Sequence of chain 60.C:
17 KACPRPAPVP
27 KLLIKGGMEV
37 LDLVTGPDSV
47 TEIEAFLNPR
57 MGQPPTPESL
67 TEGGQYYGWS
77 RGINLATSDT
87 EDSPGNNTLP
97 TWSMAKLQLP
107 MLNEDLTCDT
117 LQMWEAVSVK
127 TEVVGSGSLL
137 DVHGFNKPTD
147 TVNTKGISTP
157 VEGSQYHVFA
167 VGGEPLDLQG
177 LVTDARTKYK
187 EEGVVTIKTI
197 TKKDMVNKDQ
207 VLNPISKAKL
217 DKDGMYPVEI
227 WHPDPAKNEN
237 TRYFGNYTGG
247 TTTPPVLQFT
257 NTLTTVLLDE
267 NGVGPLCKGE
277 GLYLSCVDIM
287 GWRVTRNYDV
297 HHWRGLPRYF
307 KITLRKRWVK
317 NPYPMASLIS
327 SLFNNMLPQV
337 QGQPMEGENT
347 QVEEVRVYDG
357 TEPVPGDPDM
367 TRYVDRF

Sequence of chain 60.B:
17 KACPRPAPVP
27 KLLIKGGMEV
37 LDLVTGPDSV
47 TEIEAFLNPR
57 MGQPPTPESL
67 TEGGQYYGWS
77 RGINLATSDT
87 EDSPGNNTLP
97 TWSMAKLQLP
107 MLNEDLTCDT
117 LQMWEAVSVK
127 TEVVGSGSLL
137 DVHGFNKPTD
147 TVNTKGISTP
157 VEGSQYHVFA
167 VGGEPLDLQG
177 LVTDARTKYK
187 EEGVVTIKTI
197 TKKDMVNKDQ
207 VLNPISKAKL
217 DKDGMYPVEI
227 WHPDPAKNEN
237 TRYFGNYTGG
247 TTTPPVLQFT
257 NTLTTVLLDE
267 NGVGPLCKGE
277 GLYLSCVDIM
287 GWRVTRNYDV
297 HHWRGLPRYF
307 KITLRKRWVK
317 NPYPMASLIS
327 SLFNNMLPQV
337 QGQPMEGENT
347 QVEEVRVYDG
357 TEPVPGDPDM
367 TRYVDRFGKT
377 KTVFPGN

A protein and the small-molecule ligand that binds it are described below.
Small molecule (SMILES): CC(=O)N[C@H]1[C@H]([C@H](O)[C@H](O)CO)O[C@@](O[C@H]2[C@@H](O)[C@@H](CO)O[C@@H](O[C@H]3[C@H](O)[C@@H](O)[C@H](O)O[C@@H]3CO)[C@@H]2O)(C(=O)O)C[C@@H]1O

Binding-site contacts:
Ligand atom C5 contacts residue ARG77 of chain 60.B at 4.2 Å.
Ligand atom C2 contacts residue GLY78 of chain 60.B at 3.9 Å.
Ligand atom O1B contacts residue TYR72 of chain 60.B at 3.8 Å.
Ligand atom O1A contacts residue ARG77 of chain 60.B at 3.2 Å (salt-bridge).
Ligand atom C2 contacts residue VAL296 of chain 60.B at 4.3 Å (hydrophobic).
Ligand atom O3 contacts residue VAL296 of chain 60.B at 3.9 Å.
Ligand atom O4 contacts residue GLY78 of chain 60.B at 3.1 Å.
Ligand atom N5 contacts residue TYR72 of chain 60.B at 2.8 Å (h-bond).
Ligand atom O4 contacts residue ILE79 of chain 60.B at 3.8 Å.
Ligand atom C3 contacts residue HIS298 of chain 60.B at 3.5 Å.
Ligand atom O1A contacts residue GLY78 of chain 60.B at 3.9 Å.
Ligand atom C1 contacts residue ARG77 of chain 60.B at 3.3 Å.
Ligand atom C1 contacts residue TYR72 of chain 60.B at 3.7 Å (hydrophobic).
Ligand atom C9 contacts residue ARG77 of chain 60.B at 3.5 Å.
Ligand atom C1 contacts residue GLY78 of chain 60.B at 4.1 Å.
Ligand atom O1B contacts residue ARG77 of chain 60.B at 2.7 Å (salt-bridge).
Ligand atom C4 contacts residue ARG77 of chain 60.B at 3.8 Å.
Ligand atom O3 contacts residue GLY78 of chain 60.B at 3.0 Å.
Ligand atom C3 contacts residue ARG77 of chain 60.B at 4.0 Å.
Ligand atom O3 contacts residue ARG77 of chain 60.B at 4.1 Å.
Ligand atom O4 contacts residue HIS298 of chain 60.B at 3.1 Å (h-bond).
Ligand atom C10 contacts residue TYR72 of chain 60.B at 3.6 Å (hydrophobic).
Ligand atom C6 contacts residue TYR72 of chain 60.B at 3.9 Å (hydrophobic).
Ligand atom C4 contacts residue TYR72 of chain 60.B at 3.9 Å (hydrophobic).
Ligand atom C3 contacts residue GLY78 of chain 60.B at 3.8 Å.
Ligand atom C3 contacts residue VAL296 of chain 60.B at 3.5 Å (hydrophobic).
Ligand atom O4 contacts residue ASN80 of chain 60.B at 4.3 Å.
Ligand atom C11 contacts residue ASP85 of chain 60.C at 3.7 Å.
Ligand atom O4 contacts residue VAL296 of chain 60.B at 4.2 Å.
Ligand atom O1A contacts residue TYR72 of chain 60.B at 3.0 Å.
Ligand atom C11 contacts residue TYR72 of chain 60.B at 3.5 Å (hydrophobic).
Ligand atom O4 contacts residue THR291 of chain 60.B at 3.3 Å.
Ligand atom C6 contacts residue ASN93 of chain 60.B at 3.2 Å.
Ligand atom C4 contacts residue HIS298 of chain 60.B at 3.5 Å.
Ligand atom O3 contacts residue ASN80 of chain 60.B at 3.9 Å.
Ligand atom C4 contacts residue GLY78 of chain 60.B at 3.3 Å.
Ligand atom C5 contacts residue ASN93 of chain 60.B at 4.0 Å.
Ligand atom C5 contacts residue TYR72 of chain 60.B at 3.7 Å (hydrophobic).
Ligand atom C3 contacts residue GLY78 of chain 60.B at 3.8 Å.
Ligand atom O6 contacts residue ASN93 of chain 60.B at 3.5 Å (h-bond).